Sequence of chain 3.F:
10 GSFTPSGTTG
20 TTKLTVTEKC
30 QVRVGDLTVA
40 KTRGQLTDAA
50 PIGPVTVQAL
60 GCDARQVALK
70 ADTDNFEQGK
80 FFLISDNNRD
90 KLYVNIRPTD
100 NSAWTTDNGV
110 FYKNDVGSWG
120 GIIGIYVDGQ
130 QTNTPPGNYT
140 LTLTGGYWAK

Binding-site contacts:
Ligand atom C8 contacts residue PRO53 of chain 3.F at 3.9 Å (hydrophobic).
Ligand atom CL1 contacts residue TYR125 of chain 3.F at 3.6 Å.
Ligand atom O9A contacts residue ILE121 of chain 3.F at 3.5 Å.
Ligand atom O2 contacts residue GLY52 of chain 3.F at 3.4 Å.
Ligand atom C2 contacts residue PRO53 of chain 3.F at 4.0 Å (hydrophobic).
Ligand atom CL1 contacts residue ILE51 of chain 3.F at 4.2 Å.
Ligand atom C1 contacts residue GLY52 of chain 3.F at 4.3 Å.
Ligand atom C9 contacts residue PRO53 of chain 3.F at 4.1 Å (hydrophobic).
Ligand atom C2 contacts residue PRO50 of chain 3.F at 4.0 Å (hydrophobic).
Ligand atom C1 contacts residue PRO53 of chain 3.F at 4.4 Å (hydrophobic).
Ligand atom CL1 contacts residue GLY52 of chain 3.F at 3.2 Å.
Ligand atom CL2 contacts residue PRO53 of chain 3.F at 3.7 Å.
Ligand atom C2 contacts residue GLY52 of chain 3.F at 4.3 Å.
Ligand atom C4 contacts residue PRO50 of chain 3.F at 4.3 Å (hydrophobic).
Ligand atom O2 contacts residue PRO50 of chain 3.F at 4.0 Å.
Ligand atom CL2 contacts residue ILE121 of chain 3.F at 3.9 Å.
Ligand atom CL2 contacts residue THR98 of chain 3.F at 4.0 Å.
Ligand atom N2 contacts residue PRO50 of chain 3.F at 4.3 Å.
Ligand atom O4 contacts residue PRO50 of chain 3.F at 3.6 Å.
Ligand atom C1 contacts residue GLY123 of chain 3.F at 4.3 Å.
Ligand atom N9 contacts residue PRO53 of chain 3.F at 4.1 Å.
Ligand atom CL2 contacts residue GLY123 of chain 3.F at 3.7 Å.
Ligand atom C1 contacts residue TYR125 of chain 3.F at 3.6 Å (hydrophobic).
Ligand atom CL2 contacts residue TYR125 of chain 3.F at 3.9 Å.
Ligand atom C1 contacts residue PRO50 of chain 3.F at 4.2 Å (hydrophobic).
Ligand atom O9B contacts residue PRO53 of chain 3.F at 3.9 Å.
Ligand atom CL1 contacts residue PRO53 of chain 3.F at 4.1 Å.
Ligand atom O2 contacts residue PRO53 of chain 3.F at 3.2 Å.
Ligand atom CL1 contacts residue ILE124 of chain 3.F at 3.4 Å.
Ligand atom CL1 contacts residue PRO50 of chain 3.F at 3.8 Å.
Ligand atom CL1 contacts residue GLY123 of chain 3.F at 3.6 Å.
Ligand atom N9 contacts residue ILE121 of chain 3.F at 4.3 Å.

A small-molecule ligand and the protein it binds are described below.
Small molecule (SMILES): O=C(N[C@H](CO)[C@H](O)c1ccc([N+](=O)[O-])cc1)C(Cl)Cl